Sequence of chain 1.A:
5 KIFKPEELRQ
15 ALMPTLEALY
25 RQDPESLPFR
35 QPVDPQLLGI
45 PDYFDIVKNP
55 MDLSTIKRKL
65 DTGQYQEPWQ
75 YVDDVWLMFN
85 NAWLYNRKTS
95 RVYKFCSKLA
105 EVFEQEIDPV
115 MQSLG

Binding-site contacts:
Ligand atom OAT contacts residue ARG95 of chain 1.A at 3.0 Å (salt-bridge).
Ligand atom CBE contacts residue LEU42 of chain 1.A at 3.9 Å (hydrophobic).
Ligand atom CAY contacts residue VAL96 of chain 1.A at 3.8 Å (hydrophobic).
Ligand atom CAC contacts residue PRO32 of chain 1.A at 3.3 Å (hydrophobic).
Ligand atom CAB contacts residue PRO32 of chain 1.A at 3.4 Å (hydrophobic).
Ligand atom OAF contacts residue PRO32 of chain 1.A at 3.8 Å.
Ligand atom CBA contacts residue PRO32 of chain 1.A at 3.8 Å (hydrophobic).
Ligand atom CBF contacts residue LEU31 of chain 1.A at 3.9 Å (hydrophobic).
Ligand atom CAJ contacts residue LEU31 of chain 1.A at 3.8 Å (hydrophobic).
Ligand atom CBD contacts residue ARG95 of chain 1.A at 3.8 Å.
Ligand atom CAV contacts residue VAL37 of chain 1.A at 3.8 Å (hydrophobic).
Ligand atom CAX contacts residue PRO32 of chain 1.A at 3.7 Å (hydrophobic).
Ligand atom CAB contacts residue PHE33 of chain 1.A at 3.9 Å (hydrophobic).
Ligand atom CBA contacts residue LEU31 of chain 1.A at 3.9 Å (hydrophobic).
Ligand atom CAD contacts residue EDO1 of chain 1.D at 3.4 Å.
Ligand atom CAV contacts residue VAL96 of chain 1.A at 3.9 Å (hydrophobic).
Ligand atom OAE contacts residue TYR47 of chain 1.A at 3.9 Å.
Ligand atom OAT contacts residue PHE99 of chain 1.A at 3.9 Å.
Ligand atom OAU contacts residue GLN35 of chain 1.A at 3.7 Å.
Ligand atom OAF contacts residue ARG95 of chain 1.A at 2.8 Å (salt-bridge).
Ligand atom CAB contacts residue VAL37 of chain 1.A at 3.5 Å (hydrophobic).
Ligand atom CBE contacts residue PRO32 of chain 1.A at 3.9 Å (hydrophobic).
Ligand atom CAK contacts residue ASN90 of chain 1.A at 3.4 Å.
Ligand atom CAN contacts residue LEU31 of chain 1.A at 3.6 Å (hydrophobic).
Ligand atom CAC contacts residue PRO36 of chain 1.A at 3.9 Å (hydrophobic).
Ligand atom CAN contacts residue PRO32 of chain 1.A at 3.7 Å (hydrophobic).
Ligand atom CBC contacts residue VAL96 of chain 1.A at 3.9 Å (hydrophobic).
Ligand atom CAL contacts residue ASN90 of chain 1.A at 3.9 Å.
Ligand atom CAP contacts residue PRO32 of chain 1.A at 3.6 Å (hydrophobic).
Ligand atom CAM contacts residue PRO32 of chain 1.A at 3.5 Å (hydrophobic).
Ligand atom CAZ contacts residue PRO32 of chain 1.A at 3.6 Å (hydrophobic).
Ligand atom CAA contacts residue ILE44 of chain 1.A at 3.6 Å (hydrophobic).
Ligand atom CAO contacts residue PRO32 of chain 1.A at 3.7 Å (hydrophobic).
Ligand atom OAE contacts residue ASN90 of chain 1.A at 3.0 Å (h-bond).
Ligand atom OAU contacts residue EDO1 of chain 1.D at 3.8 Å.
Ligand atom CAO contacts residue LEU42 of chain 1.A at 3.7 Å (hydrophobic).
Ligand atom CAC contacts residue GLN35 of chain 1.A at 3.3 Å.
Ligand atom CAV contacts residue ASN90 of chain 1.A at 3.9 Å.
Ligand atom CAW contacts residue ARG95 of chain 1.A at 3.7 Å.
Ligand atom CAA contacts residue LEU42 of chain 1.A at 3.6 Å (hydrophobic).

This small molecule binds to this protein.
Small molecule (SMILES): CCOc1ccc(C(C)=O)cc1-c1cc(NC(=O)c2ccco2)cc(-c2c(C)on(C)c2=O)c1